Sequence of chain 55.C:
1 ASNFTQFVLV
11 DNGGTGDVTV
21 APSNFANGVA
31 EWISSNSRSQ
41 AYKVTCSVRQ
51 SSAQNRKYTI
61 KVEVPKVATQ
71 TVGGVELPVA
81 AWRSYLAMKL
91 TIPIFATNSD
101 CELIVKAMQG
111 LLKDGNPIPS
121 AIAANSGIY

Sequence of chain 9.C:
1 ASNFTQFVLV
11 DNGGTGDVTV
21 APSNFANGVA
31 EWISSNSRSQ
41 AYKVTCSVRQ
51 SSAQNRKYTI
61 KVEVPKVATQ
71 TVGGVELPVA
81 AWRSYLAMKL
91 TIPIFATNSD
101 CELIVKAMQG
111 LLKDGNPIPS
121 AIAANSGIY

Binding-site contacts:
Ligand atom OP1 contacts residue LYS89 of chain 9.C at 3.5 Å (salt-bridge).
Ligand atom P contacts residue SER51 of chain 9.C at 3.2 Å.
Ligand atom O4' contacts residue LYS61 of chain 55.C at 3.7 Å.
Ligand atom O3' contacts residue SER51 of chain 9.C at 3.3 Å (h-bond).
Ligand atom OP1 contacts residue LYS57 of chain 9.C at 2.9 Å.
Ligand atom C6 contacts residue THR59 of chain 55.C at 3.5 Å.
Ligand atom N6 contacts residue THR59 of chain 55.C at 2.7 Å (h-bond).
Ligand atom P contacts residue LYS57 of chain 9.C at 3.1 Å.
Ligand atom N7 contacts residue LYS61 of chain 55.C at 3.4 Å.
Ligand atom O3' contacts residue ARG49 of chain 9.C at 3.6 Å (salt-bridge).
Ligand atom N1 contacts residue THR59 of chain 55.C at 3.4 Å.
Ligand atom OP1 contacts residue ASN55 of chain 9.C at 3.2 Å.
Ligand atom C5' contacts residue LYS57 of chain 9.C at 3.8 Å.
Ligand atom C4' contacts residue ARG49 of chain 9.C at 3.6 Å.
Ligand atom P contacts residue ARG49 of chain 9.C at 3.7 Å.
Ligand atom OP1 contacts residue ARG49 of chain 9.C at 2.6 Å (salt-bridge).
Ligand atom OP2 contacts residue THR91 of chain 9.C at 3.7 Å.
Ligand atom N7 contacts residue THR45 of chain 55.C at 2.7 Å (h-bond).
Ligand atom C2 contacts residue SER47 of chain 55.C at 3.2 Å.
Ligand atom C5' contacts residue ARG49 of chain 9.C at 2.6 Å.
Ligand atom OP2 contacts residue LYS57 of chain 9.C at 3.0 Å (salt-bridge).
Ligand atom OP1 contacts residue SER51 of chain 9.C at 2.7 Å (h-bond).
Ligand atom C5 contacts residue THR45 of chain 55.C at 3.4 Å.
Ligand atom N6 contacts residue THR45 of chain 55.C at 2.8 Å (h-bond).
Ligand atom OP2 contacts residue LYS57 of chain 9.C at 3.5 Å (salt-bridge).
Ligand atom OP2 contacts residue LYS89 of chain 9.C at 3.5 Å (salt-bridge).
Ligand atom N9 contacts residue LYS61 of chain 55.C at 3.8 Å.
Ligand atom N7 contacts residue TYR85 of chain 55.C at 3.8 Å.
Ligand atom OP1 contacts residue ASN55 of chain 9.C at 3.0 Å (h-bond).
Ligand atom OP1 contacts residue SER52 of chain 9.C at 3.1 Å.
Ligand atom OP2 contacts residue TYR85 of chain 55.C at 2.6 Å (h-bond).
Ligand atom O5' contacts residue LYS89 of chain 9.C at 3.2 Å (salt-bridge).
Ligand atom N6 contacts residue CYS46 of chain 55.C at 3.6 Å (h-bond).
Ligand atom O5' contacts residue ARG49 of chain 9.C at 3.6 Å (salt-bridge).
Ligand atom C8 contacts residue LYS61 of chain 55.C at 3.6 Å.
Ligand atom N1 contacts residue SER47 of chain 55.C at 2.7 Å (h-bond).
Ligand atom OP2 contacts residue SER51 of chain 9.C at 3.3 Å (h-bond).
Ligand atom O5' contacts residue LYS57 of chain 9.C at 2.8 Å (salt-bridge).
Ligand atom C6 contacts residue THR45 of chain 55.C at 3.4 Å.
Ligand atom OP2 contacts residue LYS43 of chain 55.C at 2.7 Å (salt-bridge).

This small molecule binds to this protein.
Small molecule (SMILES): Nc1ccn([C@@H]2O[C@H](CO[P](=O)(O)O[C@H]3[C@@H](O)[C@H](n4cnc5c(N)ncnc54)O[C@@H]3CO[P](=O)(O)O[C@H]3[C@@H](O)[C@H](n4cnc5c(=O)nc(N)[nH]c54)O[C@@H]3CO[P](=O)(O)O[C@H]3[C@@H](O)[C@H](n4cnc5c(N)ncnc54)O[C@@H]3CO[P](=O)(O)O[C@H]3[C@@H](O)[C@H](n4cnc5c(N)ncnc54)O[C@@H]3CO[P](=O)(O)O[C@H]3[C@@H](O)[C@H](n4ccc(=O)[nH]c4=O)O[C@@H]3CO[P](=O)(O)O[C@H]3[C@@H](O)[C@H](n4ccc(N)nc4=O)O[C@@H]3CO[P](=O)(O)O[C@H]3[C@@H](O)[C@H](n4ccc(=O)[nH]c4=O)O[C@@H]3CO[P](=O)(O)O[C@H]3[C@@H](O)[C@H](n4cnc5c(=O)nc(N)[nH]c54)O[C@@H]3CO)[C@@H](O)[C@H]2O)c(=O)n1